Sequence of chain 1.D:
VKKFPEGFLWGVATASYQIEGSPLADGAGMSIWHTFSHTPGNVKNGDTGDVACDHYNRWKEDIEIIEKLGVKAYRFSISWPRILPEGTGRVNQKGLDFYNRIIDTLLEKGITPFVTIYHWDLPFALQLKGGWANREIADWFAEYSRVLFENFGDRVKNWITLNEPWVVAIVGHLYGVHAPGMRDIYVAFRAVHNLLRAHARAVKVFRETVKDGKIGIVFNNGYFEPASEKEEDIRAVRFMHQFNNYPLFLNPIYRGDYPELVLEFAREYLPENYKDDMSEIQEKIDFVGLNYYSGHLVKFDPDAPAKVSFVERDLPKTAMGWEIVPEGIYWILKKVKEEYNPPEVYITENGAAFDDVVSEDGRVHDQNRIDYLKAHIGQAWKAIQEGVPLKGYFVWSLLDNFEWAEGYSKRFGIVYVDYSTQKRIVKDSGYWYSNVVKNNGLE

This protein binds this small molecule.
Small molecule (SMILES): CCCCCCCC/N=C1\OC[C@@H]2[C@@H](O)[C@H](O)[C@@H](O)[C@H](O)N12

Binding-site contacts:
Ligand atom C12 contacts residue TRP346 of chain 1.D at 3.6 Å (hydrophobic).
Ligand atom C3 contacts residue TRP420 of chain 1.D at 3.7 Å (hydrophobic).
Ligand atom O2 contacts residue HIS143 of chain 1.D at 3.1 Å (h-bond).
Ligand atom O2 contacts residue ASN187 of chain 1.D at 2.8 Å (h-bond).
Ligand atom C1 contacts residue GLU188 of chain 1.D at 3.3 Å.
Ligand atom O2 contacts residue GLU188 of chain 1.D at 3.5 Å (salt-bridge).
Ligand atom C5 contacts residue GLU373 of chain 1.D at 3.6 Å.
Ligand atom C7 contacts residue TYR317 of chain 1.D at 3.4 Å (hydrophobic).
Ligand atom O3 contacts residue TRP420 of chain 1.D at 3.6 Å.
Ligand atom C10 contacts residue TRP346 of chain 1.D at 3.6 Å (hydrophobic).
Ligand atom O3 contacts residue GLN42 of chain 1.D at 2.6 Å (h-bond).
Ligand atom C8 contacts residue TYR317 of chain 1.D at 3.2 Å (hydrophobic).
Ligand atom C3 contacts residue GLU373 of chain 1.D at 3.4 Å.
Ligand atom N1 contacts residue GLU373 of chain 1.D at 3.5 Å (salt-bridge).
Ligand atom O6 contacts residue TRP346 of chain 1.D at 3.3 Å.
Ligand atom C11 contacts residue TRP346 of chain 1.D at 3.5 Å (hydrophobic).
Ligand atom C2 contacts residue GLU373 of chain 1.D at 3.4 Å.
Ligand atom C6 contacts residue GLU427 of chain 1.D at 3.4 Å.
Ligand atom O3 contacts residue HIS143 of chain 1.D at 3.0 Å (h-bond).
Ligand atom O4 contacts residue TRP420 of chain 1.D at 3.0 Å (h-bond).
Ligand atom O3 contacts residue TRP428 of chain 1.D at 2.9 Å (h-bond).
Ligand atom C9 contacts residue TRP346 of chain 1.D at 3.5 Å (hydrophobic).
Ligand atom O4 contacts residue GLU427 of chain 1.D at 2.6 Å (salt-bridge).
Ligand atom N2 contacts residue TYR317 of chain 1.D at 3.4 Å.
Ligand atom C13 contacts residue TRP346 of chain 1.D at 3.6 Å (hydrophobic).
Ligand atom C6 contacts residue TYR317 of chain 1.D at 3.7 Å (hydrophobic).
Ligand atom C2 contacts residue GLU188 of chain 1.D at 3.7 Å.
Ligand atom C8 contacts residue TRP346 of chain 1.D at 3.5 Å (hydrophobic).
Ligand atom O4 contacts residue GLN42 of chain 1.D at 3.0 Å (h-bond).
Ligand atom C12 contacts residue HIS320 of chain 1.D at 3.6 Å.
Ligand atom O6 contacts residue TYR317 of chain 1.D at 3.4 Å.
Ligand atom C6 contacts residue PHE436 of chain 1.D at 3.7 Å (hydrophobic).
Ligand atom N1 contacts residue TYR317 of chain 1.D at 3.5 Å (h-bond).
Ligand atom C3 contacts residue GLN42 of chain 1.D at 3.8 Å.
Ligand atom C1 contacts residue GLU373 of chain 1.D at 3.2 Å.
Ligand atom C4 contacts residue GLU427 of chain 1.D at 3.5 Å.
Ligand atom C4 contacts residue TRP428 of chain 1.D at 3.8 Å (hydrophobic).
Ligand atom O2 contacts residue GLU373 of chain 1.D at 2.8 Å (salt-bridge).
Ligand atom O1 contacts residue GLU188 of chain 1.D at 2.5 Å (salt-bridge).
Ligand atom C5 contacts residue TYR317 of chain 1.D at 3.2 Å (hydrophobic).